Binding-site contacts:
Ligand atom C7 contacts residue THR156 of chain 35.G at 3.9 Å.
Ligand atom C7 contacts residue ASN154 of chain 35.G at 3.3 Å.
Ligand atom C8 contacts residue THR156 of chain 35.G at 4.0 Å.
Ligand atom C1 contacts residue THR156 of chain 35.G at 3.6 Å.
Ligand atom N2 contacts residue THR156 of chain 35.G at 3.6 Å (h-bond).
Ligand atom N2 contacts residue ASN154 of chain 35.G at 3.8 Å.
Ligand atom O5 contacts residue ASN154 of chain 35.G at 4.0 Å.
Ligand atom C1 contacts residue ASN154 of chain 35.G at 3.4 Å.
Ligand atom C2 contacts residue THR156 of chain 35.G at 4.2 Å.
Ligand atom O6 contacts residue MET151 of chain 35.G at 3.4 Å.
Ligand atom C8 contacts residue ASN154 of chain 35.G at 3.6 Å.
Ligand atom O7 contacts residue ASN154 of chain 35.G at 2.6 Å (h-bond).
Ligand atom C2 contacts residue ASN154 of chain 35.G at 3.5 Å.
Ligand atom C6 contacts residue MET151 of chain 35.G at 4.5 Å (hydrophobic).

This protein binds this small molecule.
Small molecule (SMILES): CC(=O)N[C@H]1[C@H](O[C@H]2[C@H](O)[C@@H](NC(C)=O)CO[C@@H]2CO)O[C@H](CO)[C@@H](O)[C@@H]1O

Sequence of chain 35.G:
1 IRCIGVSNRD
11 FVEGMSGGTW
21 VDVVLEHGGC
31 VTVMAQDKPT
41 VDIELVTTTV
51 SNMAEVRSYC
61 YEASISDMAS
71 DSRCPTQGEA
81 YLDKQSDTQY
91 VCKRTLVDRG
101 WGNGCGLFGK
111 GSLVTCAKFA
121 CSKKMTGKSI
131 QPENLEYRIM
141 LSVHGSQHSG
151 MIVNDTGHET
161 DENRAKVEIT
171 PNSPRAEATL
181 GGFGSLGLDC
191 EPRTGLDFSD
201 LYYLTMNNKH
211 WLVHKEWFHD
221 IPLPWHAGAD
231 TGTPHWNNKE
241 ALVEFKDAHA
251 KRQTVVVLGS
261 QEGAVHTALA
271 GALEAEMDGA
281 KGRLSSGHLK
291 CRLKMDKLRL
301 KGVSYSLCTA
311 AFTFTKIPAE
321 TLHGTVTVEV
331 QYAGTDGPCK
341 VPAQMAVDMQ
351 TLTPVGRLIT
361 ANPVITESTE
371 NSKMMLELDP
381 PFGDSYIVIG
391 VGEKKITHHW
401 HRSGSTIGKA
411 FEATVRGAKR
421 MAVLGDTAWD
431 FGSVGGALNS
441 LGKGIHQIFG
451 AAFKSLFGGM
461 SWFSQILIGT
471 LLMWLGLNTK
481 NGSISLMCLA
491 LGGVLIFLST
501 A